A protein and the small-molecule ligand that binds it are described below.
Small molecule (SMILES): Cc1cc(CCCOc2c(C)cc(-c3noc(C(F)(F)F)n3)cc2C)on1

Binding-site contacts:
Ligand atom F2 contacts residue ALA145 of chain 4.A at 2.8 Å.
Ligand atom O1A contacts residue ILE121 of chain 4.A at 3.8 Å.
Ligand atom N3A contacts residue PHE147 of chain 4.A at 3.9 Å.
Ligand atom N1A contacts residue LEU220 of chain 4.A at 3.3 Å.
Ligand atom N3A contacts residue ILE184 of chain 4.A at 3.9 Å.
Ligand atom F1 contacts residue VAL171 of chain 4.A at 3.8 Å.
Ligand atom C5B contacts residue ILE119 of chain 4.A at 3.9 Å (hydrophobic).
Ligand atom C1C contacts residue TYR193 of chain 4.A at 3.9 Å (hydrophobic).
Ligand atom O1B contacts residue ILE119 of chain 4.A at 3.9 Å.
Ligand atom O1A contacts residue LEU220 of chain 4.A at 3.4 Å.
Ligand atom C6B contacts residue ILE95 of chain 4.A at 4.0 Å (hydrophobic).
Ligand atom C3B contacts residue ILE184 of chain 4.A at 3.5 Å (hydrophobic).
Ligand atom CM2 contacts residue PHE147 of chain 4.A at 3.8 Å (hydrophobic).
Ligand atom F3 contacts residue PHE147 of chain 4.A at 3.5 Å.
Ligand atom CM6 contacts residue TRP93 of chain 4.A at 3.7 Å (hydrophobic).
Ligand atom CM6 contacts residue ILE119 of chain 4.A at 4.0 Å (hydrophobic).
Ligand atom F3 contacts residue ALA169 of chain 4.A at 3.7 Å.
Ligand atom F2 contacts residue PHE147 of chain 4.A at 3.8 Å.
Ligand atom CM2 contacts residue ILE217 of chain 4.A at 3.4 Å (hydrophobic).
Ligand atom CM2 contacts residue ILE95 of chain 4.A at 4.0 Å (hydrophobic).
Ligand atom C2B contacts residue ILE95 of chain 4.A at 3.8 Å (hydrophobic).
Ligand atom CM6 contacts residue ILE95 of chain 4.A at 3.9 Å (hydrophobic).
Ligand atom F3 contacts residue VAL24 of chain 4.C at 3.3 Å.
Ligand atom C2B contacts residue ILE184 of chain 4.A at 3.8 Å (hydrophobic).
Ligand atom F2 contacts residue ALA169 of chain 4.A at 3.6 Å.
Ligand atom C4 contacts residue TYR193 of chain 4.A at 3.9 Å (hydrophobic).
Ligand atom C4 contacts residue ILE217 of chain 4.A at 4.0 Å (hydrophobic).
Ligand atom CM2 contacts residue ILE184 of chain 4.A at 3.8 Å (hydrophobic).
Ligand atom F1 contacts residue MET182 of chain 4.A at 3.2 Å.
Ligand atom O1 contacts residue THR97 of chain 4.A at 3.8 Å.
Ligand atom F2 contacts residue VAL171 of chain 4.A at 3.9 Å.
Ligand atom C2A contacts residue LEU220 of chain 4.A at 3.8 Å (hydrophobic).
Ligand atom C5 contacts residue TYR193 of chain 4.A at 4.0 Å (hydrophobic).
Ligand atom O1 contacts residue PHE115 of chain 4.A at 3.4 Å.
Ligand atom C1B contacts residue ILE95 of chain 4.A at 3.6 Å (hydrophobic).
Ligand atom C3A contacts residue LEU220 of chain 4.A at 4.0 Å (hydrophobic).
Ligand atom N1A contacts residue ILE119 of chain 4.A at 3.8 Å.
Ligand atom C6B contacts residue ILE119 of chain 4.A at 3.8 Å (hydrophobic).
Ligand atom N2 contacts residue THR97 of chain 4.A at 3.8 Å.
Ligand atom N2 contacts residue PHE115 of chain 4.A at 3.7 Å.

Sequence of chain 3.C:
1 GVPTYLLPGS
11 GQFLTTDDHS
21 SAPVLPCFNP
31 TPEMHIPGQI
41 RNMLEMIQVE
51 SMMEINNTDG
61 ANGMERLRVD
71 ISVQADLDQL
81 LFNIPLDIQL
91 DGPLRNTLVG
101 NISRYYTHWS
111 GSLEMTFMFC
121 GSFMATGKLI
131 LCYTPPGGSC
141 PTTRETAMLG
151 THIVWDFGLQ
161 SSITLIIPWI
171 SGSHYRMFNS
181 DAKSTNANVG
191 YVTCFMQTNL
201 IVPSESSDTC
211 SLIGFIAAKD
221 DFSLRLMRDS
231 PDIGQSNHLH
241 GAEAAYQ

Sequence of chain 4.C:
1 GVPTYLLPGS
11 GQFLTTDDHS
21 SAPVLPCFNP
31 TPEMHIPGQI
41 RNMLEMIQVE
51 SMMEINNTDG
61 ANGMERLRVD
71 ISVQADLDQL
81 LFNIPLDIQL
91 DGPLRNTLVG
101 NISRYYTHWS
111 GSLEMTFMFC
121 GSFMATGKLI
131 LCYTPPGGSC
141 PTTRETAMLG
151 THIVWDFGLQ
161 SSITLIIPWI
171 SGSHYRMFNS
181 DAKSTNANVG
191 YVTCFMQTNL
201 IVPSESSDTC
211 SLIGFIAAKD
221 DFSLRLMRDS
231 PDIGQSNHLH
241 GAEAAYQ

Sequence of chain 4.A:
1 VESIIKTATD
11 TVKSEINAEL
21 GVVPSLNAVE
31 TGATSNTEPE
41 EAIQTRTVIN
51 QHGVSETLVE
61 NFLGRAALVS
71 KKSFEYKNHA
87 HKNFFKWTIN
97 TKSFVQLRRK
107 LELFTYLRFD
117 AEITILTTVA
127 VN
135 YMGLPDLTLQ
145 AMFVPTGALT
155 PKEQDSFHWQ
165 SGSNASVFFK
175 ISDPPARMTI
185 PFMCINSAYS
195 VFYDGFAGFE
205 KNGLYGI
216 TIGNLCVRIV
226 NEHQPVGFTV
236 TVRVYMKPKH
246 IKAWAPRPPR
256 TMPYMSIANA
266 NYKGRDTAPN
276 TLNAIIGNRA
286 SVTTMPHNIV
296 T